Binding-site contacts:
Ligand atom CC contacts residue THR649 of chain 1.A at 4.3 Å.
Ligand atom C8 contacts residue HIS651 of chain 1.A at 4.0 Å.
Ligand atom CJ contacts residue GLY645 of chain 1.A at 4.3 Å.
Ligand atom O5B contacts residue ASN500 of chain 1.A at 4.3 Å.
Ligand atom CM contacts residue LEU641 of chain 1.A at 4.2 Å (hydrophobic).
Ligand atom C0A contacts residue ASN500 of chain 1.A at 3.7 Å.
Ligand atom O8 contacts residue HIS651 of chain 1.A at 3.9 Å.
Ligand atom O5A contacts residue ASN500 of chain 1.A at 3.4 Å.
Ligand atom P5 contacts residue ASN500 of chain 1.A at 4.4 Å.
Ligand atom CN contacts residue LEU641 of chain 1.A at 4.4 Å (hydrophobic).
Ligand atom O5B contacts residue LYS504 of chain 1.A at 4.4 Å.

Sequence of chain 1.A:
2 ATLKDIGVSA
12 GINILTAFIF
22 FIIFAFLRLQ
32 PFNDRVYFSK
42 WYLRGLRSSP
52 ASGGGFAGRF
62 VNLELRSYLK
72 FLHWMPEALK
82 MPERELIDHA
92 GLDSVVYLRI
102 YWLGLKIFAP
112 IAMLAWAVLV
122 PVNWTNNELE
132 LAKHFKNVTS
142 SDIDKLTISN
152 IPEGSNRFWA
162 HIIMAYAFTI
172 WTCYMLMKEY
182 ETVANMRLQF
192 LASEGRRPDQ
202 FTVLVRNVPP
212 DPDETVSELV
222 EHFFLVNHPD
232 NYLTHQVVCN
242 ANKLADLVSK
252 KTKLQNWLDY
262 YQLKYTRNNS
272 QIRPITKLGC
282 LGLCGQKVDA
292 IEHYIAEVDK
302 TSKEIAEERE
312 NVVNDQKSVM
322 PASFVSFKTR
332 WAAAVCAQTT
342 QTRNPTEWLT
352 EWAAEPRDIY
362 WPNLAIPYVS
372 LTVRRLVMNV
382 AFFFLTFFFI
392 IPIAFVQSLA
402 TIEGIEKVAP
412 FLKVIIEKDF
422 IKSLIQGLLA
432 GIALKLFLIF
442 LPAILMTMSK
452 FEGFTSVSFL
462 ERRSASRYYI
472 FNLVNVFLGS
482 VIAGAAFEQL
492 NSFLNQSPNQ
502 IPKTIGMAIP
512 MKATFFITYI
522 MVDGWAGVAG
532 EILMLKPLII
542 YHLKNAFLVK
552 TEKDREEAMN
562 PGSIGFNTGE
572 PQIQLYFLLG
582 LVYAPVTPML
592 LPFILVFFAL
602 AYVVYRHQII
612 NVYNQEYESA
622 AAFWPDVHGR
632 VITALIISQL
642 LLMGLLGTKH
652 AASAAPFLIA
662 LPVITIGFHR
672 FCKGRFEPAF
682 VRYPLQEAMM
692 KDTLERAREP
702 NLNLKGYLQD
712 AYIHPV

The small molecule below binds the protein below.
Small molecule (SMILES): CCCCCCCCCCCCCC(=O)OC[C@@H](O)CO[P](=O)(O)OCC[N+](C)(C)C